Sequence of chain 1.H:
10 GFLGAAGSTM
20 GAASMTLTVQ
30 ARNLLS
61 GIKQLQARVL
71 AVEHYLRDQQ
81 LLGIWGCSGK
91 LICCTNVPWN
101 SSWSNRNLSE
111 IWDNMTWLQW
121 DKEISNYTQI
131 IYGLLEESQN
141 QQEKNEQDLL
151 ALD

This small molecule binds to this protein.
Small molecule (SMILES): CC(=O)N[C@@H]1[C@@H](O)[C@H](O)[C@@H](CO)O[C@H]1O

Binding-site contacts:
Ligand atom C1 contacts residue ASN100 of chain 1.H at 1.4 Å.
Ligand atom C7 contacts residue ASN100 of chain 1.H at 3.3 Å.
Ligand atom C3 contacts residue ASN100 of chain 1.H at 3.8 Å.
Ligand atom C1 contacts residue SER102 of chain 1.H at 3.3 Å.
Ligand atom N2 contacts residue ASN100 of chain 1.H at 2.9 Å (h-bond).
Ligand atom C5 contacts residue ASN100 of chain 1.H at 3.7 Å.
Ligand atom C5 contacts residue SER102 of chain 1.H at 3.9 Å.
Ligand atom C8 contacts residue ASN100 of chain 1.H at 4.2 Å.
Ligand atom C6 contacts residue SER102 of chain 1.H at 4.1 Å.
Ligand atom O7 contacts residue ASN100 of chain 1.H at 2.9 Å (h-bond).
Ligand atom C4 contacts residue ASN100 of chain 1.H at 4.2 Å.
Ligand atom C2 contacts residue ASN100 of chain 1.H at 2.5 Å.
Ligand atom O5 contacts residue SER102 of chain 1.H at 2.8 Å (h-bond).
Ligand atom O5 contacts residue ASN100 of chain 1.H at 2.4 Å (h-bond).